Binding-site contacts:
Ligand atom C06 contacts residue THR298 of chain 1.A at 3.8 Å.
Ligand atom O11 contacts residue GLY247 of chain 1.A at 3.1 Å (h-bond).
Ligand atom C06 contacts residue ILE294 of chain 1.A at 4.2 Å (hydrophobic).
Ligand atom C08 contacts residue PHE397 of chain 1.A at 3.5 Å (hydrophobic).
Ligand atom C05 contacts residue ILE294 of chain 1.A at 3.5 Å (hydrophobic).
Ligand atom C01 contacts residue GLY247 of chain 1.A at 4.0 Å.
Ligand atom C04 contacts residue HEM1 of chain 1.B at 3.6 Å.
Ligand atom C07 contacts residue ILE83 of chain 1.A at 4.0 Å (hydrophobic).
Ligand atom C08 contacts residue PHE77 of chain 1.A at 3.6 Å (hydrophobic).
Ligand atom C01 contacts residue VAL243 of chain 1.A at 4.0 Å (hydrophobic).
Ligand atom C04 contacts residue ILE294 of chain 1.A at 3.5 Å (hydrophobic).
Ligand atom C07 contacts residue VAL243 of chain 1.A at 4.4 Å (hydrophobic).
Ligand atom C03 contacts residue GLY247 of chain 1.A at 3.9 Å.
Ligand atom C06 contacts residue PHE397 of chain 1.A at 4.3 Å (hydrophobic).
Ligand atom O02 contacts residue VAL243 of chain 1.A at 3.1 Å (h-bond).
Ligand atom C10 contacts residue VAL243 of chain 1.A at 3.6 Å (hydrophobic).
Ligand atom C10 contacts residue GLY247 of chain 1.A at 4.0 Å.
Ligand atom O09 contacts residue PHE397 of chain 1.A at 3.6 Å.
Ligand atom O09 contacts residue PHE77 of chain 1.A at 3.9 Å.
Ligand atom O11 contacts residue LEU246 of chain 1.A at 3.7 Å.
Ligand atom C07 contacts residue PHE397 of chain 1.A at 3.9 Å (hydrophobic).
Ligand atom C03 contacts residue ILE294 of chain 1.A at 4.2 Å (hydrophobic).
Ligand atom O02 contacts residue ALA248 of chain 1.A at 3.4 Å (h-bond).
Ligand atom C01 contacts residue ALA248 of chain 1.A at 3.5 Å (hydrophobic).
Ligand atom O11 contacts residue VAL243 of chain 1.A at 2.6 Å (h-bond).
Ligand atom C06 contacts residue ILE83 of chain 1.A at 4.0 Å (hydrophobic).
Ligand atom C08 contacts residue ILE83 of chain 1.A at 3.8 Å (hydrophobic).
Ligand atom O02 contacts residue GLY247 of chain 1.A at 3.4 Å.
Ligand atom C01 contacts residue HEM1 of chain 1.B at 3.4 Å.
Ligand atom C05 contacts residue HEM1 of chain 1.B at 3.9 Å.
Ligand atom C05 contacts residue ILE83 of chain 1.A at 4.1 Å (hydrophobic).
Ligand atom C04 contacts residue ILE83 of chain 1.A at 4.4 Å (hydrophobic).
Ligand atom O09 contacts residue ILE83 of chain 1.A at 3.5 Å.
Ligand atom C05 contacts residue THR298 of chain 1.A at 3.9 Å.
Ligand atom C08 contacts residue LEU246 of chain 1.A at 4.1 Å (hydrophobic).
Ligand atom O09 contacts residue ALA297 of chain 1.A at 3.9 Å.
Ligand atom O11 contacts residue PHE77 of chain 1.A at 4.3 Å.
Ligand atom C03 contacts residue VAL243 of chain 1.A at 3.6 Å (hydrophobic).
Ligand atom C06 contacts residue ALA297 of chain 1.A at 4.2 Å (hydrophobic).

Sequence of chain 1.A:
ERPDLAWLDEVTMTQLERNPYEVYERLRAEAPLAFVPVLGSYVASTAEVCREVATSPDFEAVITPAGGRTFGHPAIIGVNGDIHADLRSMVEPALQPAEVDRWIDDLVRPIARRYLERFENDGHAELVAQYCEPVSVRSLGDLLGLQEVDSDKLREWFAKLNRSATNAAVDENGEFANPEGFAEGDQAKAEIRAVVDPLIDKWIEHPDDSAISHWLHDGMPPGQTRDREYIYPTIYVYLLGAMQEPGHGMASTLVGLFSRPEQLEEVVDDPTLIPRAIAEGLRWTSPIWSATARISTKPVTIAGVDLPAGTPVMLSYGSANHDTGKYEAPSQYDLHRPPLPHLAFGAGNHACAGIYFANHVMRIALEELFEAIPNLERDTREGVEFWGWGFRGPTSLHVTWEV

A small-molecule ligand and the protein it binds are described below.
Small molecule (SMILES): COc1cccc(CO)c1O